The protein below binds the small molecule below.
Small molecule (SMILES): NCCCC[C@H](NC(=O)[C@H](CC1=c2ccccc2=NC1)NC(=O)[C@H](Cc1ccccc1)NC(=O)[C@H](CC(=O)O)NC(=O)[C@H](CCC(=O)O)NC(=O)[C@@H](N)Cc1ccccc1)C(=O)NCC=O

Sequence of chain 1.D:
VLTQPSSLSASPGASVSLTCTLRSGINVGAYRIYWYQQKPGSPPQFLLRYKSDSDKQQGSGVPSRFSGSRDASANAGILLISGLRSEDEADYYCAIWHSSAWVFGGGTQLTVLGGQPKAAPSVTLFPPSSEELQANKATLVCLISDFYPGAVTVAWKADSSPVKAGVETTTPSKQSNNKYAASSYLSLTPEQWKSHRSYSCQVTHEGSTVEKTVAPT

Binding-site contacts:
Ligand atom CE1 contacts residue TYR38 of chain 1.D at 3.1 Å (hydrophobic).
Ligand atom CE contacts residue ASN53 of chain 1.C at 3.5 Å.
Ligand atom CE2 contacts residue ALA98 of chain 1.C at 3.8 Å (hydrophobic).
Ligand atom O contacts residue TYR101 of chain 1.C at 3.1 Å.
Ligand atom CZ2 contacts residue ALA98 of chain 1.C at 3.8 Å (hydrophobic).
Ligand atom N contacts residue CYS102 of chain 1.C at 3.1 Å (h-bond).
Ligand atom OE2 contacts residue ARG51 of chain 1.D at 3.5 Å (salt-bridge).
Ligand atom CB contacts residue TYR101 of chain 1.C at 3.6 Å (hydrophobic).
Ligand atom CE2 contacts residue PHE48 of chain 1.D at 3.6 Å (hydrophobic).
Ligand atom CZ2 contacts residue TRP111 of chain 1.C at 3.5 Å (hydrophobic).
Ligand atom CZ contacts residue PHE48 of chain 1.D at 3.4 Å (hydrophobic).
Ligand atom O contacts residue TYR36 of chain 1.D at 3.6 Å (h-bond).
Ligand atom CB contacts residue TYR33 of chain 1.C at 3.2 Å (hydrophobic).
Ligand atom CE3 contacts residue TRP104 of chain 1.D at 3.4 Å (hydrophobic).
Ligand atom CZ contacts residue TYR38 of chain 1.D at 3.2 Å (hydrophobic).
Ligand atom NE1 contacts residue ALA98 of chain 1.C at 3.4 Å.
Ligand atom OD2 contacts residue TYR33 of chain 1.C at 3.4 Å.
Ligand atom CD2 contacts residue CYS102 of chain 1.C at 3.5 Å (hydrophobic).
Ligand atom CD2 contacts residue SER36 of chain 1.C at 3.5 Å.
Ligand atom CG contacts residue SER36 of chain 1.C at 3.6 Å.
Ligand atom CZ contacts residue TYR36 of chain 1.D at 3.7 Å (hydrophobic).
Ligand atom OD2 contacts residue ALA34 of chain 1.C at 2.8 Å (h-bond).
Ligand atom OE1 contacts residue ARG51 of chain 1.D at 3.0 Å (salt-bridge).
Ligand atom CB contacts residue GLY100 of chain 1.C at 3.3 Å.
Ligand atom CA contacts residue GLY100 of chain 1.C at 3.7 Å.
Ligand atom CA contacts residue TRP99 of chain 1.D at 3.6 Å (hydrophobic).
Ligand atom CA contacts residue CYS102 of chain 1.C at 3.3 Å (hydrophobic).
Ligand atom N contacts residue GLY100 of chain 1.C at 3.0 Å (h-bond).
Ligand atom CD contacts residue TRP51 of chain 1.C at 3.5 Å (hydrophobic).
Ligand atom O contacts residue TRP51 of chain 1.C at 3.4 Å.
Ligand atom CD1 contacts residue TYR101 of chain 1.C at 3.6 Å (hydrophobic).
Ligand atom OE2 contacts residue ARG34 of chain 1.D at 3.7 Å.
Ligand atom NE1 contacts residue SER99 of chain 1.C at 3.7 Å.
Ligand atom C contacts residue CYS102 of chain 1.C at 3.7 Å (hydrophobic).
Ligand atom O contacts residue CYS102 of chain 1.C at 2.9 Å (h-bond).
Ligand atom O contacts residue TRP104 of chain 1.D at 2.9 Å (h-bond).
Ligand atom C contacts residue TRP104 of chain 1.D at 3.5 Å (hydrophobic).
Ligand atom NZ contacts residue ASN53 of chain 1.C at 2.7 Å (h-bond).
Ligand atom CD contacts residue ARG51 of chain 1.D at 3.2 Å.
Ligand atom CE3 contacts residue SER36 of chain 1.C at 3.4 Å.

Sequence of chain 1.C:
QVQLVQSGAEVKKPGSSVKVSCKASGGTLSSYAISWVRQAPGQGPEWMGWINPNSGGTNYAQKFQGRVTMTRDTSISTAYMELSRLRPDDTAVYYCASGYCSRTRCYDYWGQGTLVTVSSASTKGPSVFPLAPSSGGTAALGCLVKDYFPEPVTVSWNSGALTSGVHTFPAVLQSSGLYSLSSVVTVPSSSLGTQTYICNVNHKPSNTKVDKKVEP